Sequence of chain 1.A:
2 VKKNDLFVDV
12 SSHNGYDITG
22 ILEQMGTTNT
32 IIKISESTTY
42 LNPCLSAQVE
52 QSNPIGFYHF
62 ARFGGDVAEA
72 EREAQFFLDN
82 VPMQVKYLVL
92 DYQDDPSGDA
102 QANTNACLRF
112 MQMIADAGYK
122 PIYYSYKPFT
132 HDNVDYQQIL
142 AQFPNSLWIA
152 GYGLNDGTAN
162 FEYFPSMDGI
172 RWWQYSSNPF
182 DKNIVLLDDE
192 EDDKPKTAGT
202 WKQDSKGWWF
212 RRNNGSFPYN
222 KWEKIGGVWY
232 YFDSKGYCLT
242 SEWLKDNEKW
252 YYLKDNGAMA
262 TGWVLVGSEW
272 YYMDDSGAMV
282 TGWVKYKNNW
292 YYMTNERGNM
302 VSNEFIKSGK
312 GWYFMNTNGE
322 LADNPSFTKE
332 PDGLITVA

This protein binds this small molecule.
Small molecule (SMILES): CC(=O)N[C@@H]1[C@@H](O[C@H](C)C=O)[C@H](O[C@@H]2O[C@H](CO)[C@@H](O)[C@H](O)[C@H]2NC(C)=O)[C@@H](CO)O[C@@H]1O

Binding-site contacts:
Ligand atom C11 contacts residue TYR153 of chain 1.A at 3.6 Å (hydrophobic).
Ligand atom C5 contacts residue GLN94 of chain 1.A at 3.8 Å.
Ligand atom C6 contacts residue TYR127 of chain 1.A at 3.7 Å (hydrophobic).
Ligand atom C6 contacts residue TYR127 of chain 1.A at 3.9 Å (hydrophobic).
Ligand atom C7 contacts residue PRO129 of chain 1.A at 3.9 Å (hydrophobic).
Ligand atom O7 contacts residue PRO129 of chain 1.A at 3.1 Å.
Ligand atom C6 contacts residue TYR153 of chain 1.A at 3.9 Å (hydrophobic).
Ligand atom O1 contacts residue ALA1 of chain 1.D at 3.5 Å (h-bond).
Ligand atom C9 contacts residue ALA1 of chain 1.D at 2.4 Å (hydrophobic).
Ligand atom O10 contacts residue ALA1 of chain 1.D at 2.3 Å (h-bond).
Ligand atom C11 contacts residue GLY152 of chain 1.A at 3.8 Å.
Ligand atom O6 contacts residue TYR127 of chain 1.A at 3.6 Å.
Ligand atom C3 contacts residue GLN94 of chain 1.A at 3.9 Å.
Ligand atom O4 contacts residue GLN94 of chain 1.A at 2.9 Å (h-bond).
Ligand atom C8 contacts residue DGN1 of chain 1.E at 3.9 Å.
Ligand atom O3 contacts residue ALA1 of chain 1.D at 3.2 Å (h-bond).
Ligand atom O10 contacts residue GLY152 of chain 1.A at 3.4 Å.
Ligand atom C10 contacts residue ALA1 of chain 1.D at 1.3 Å (hydrophobic).
Ligand atom O6 contacts residue GLN94 of chain 1.A at 3.7 Å.
Ligand atom C6 contacts residue TYR125 of chain 1.A at 3.3 Å (hydrophobic).
Ligand atom C3 contacts residue ALA1 of chain 1.D at 3.5 Å (hydrophobic).
Ligand atom O10 contacts residue TYR153 of chain 1.A at 2.9 Å (h-bond).
Ligand atom N2 contacts residue ALA1 of chain 1.D at 3.2 Å (h-bond).
Ligand atom O6 contacts residue ALA151 of chain 1.A at 3.9 Å.
Ligand atom O5 contacts residue TYR127 of chain 1.A at 3.8 Å.
Ligand atom C2 contacts residue TYR127 of chain 1.A at 3.9 Å (hydrophobic).
Ligand atom C11 contacts residue ALA151 of chain 1.A at 3.6 Å (hydrophobic).
Ligand atom C2 contacts residue ALA1 of chain 1.D at 4.0 Å (hydrophobic).
Ligand atom C4 contacts residue TYR127 of chain 1.A at 4.0 Å (hydrophobic).
Ligand atom C7 contacts residue ALA1 of chain 1.D at 4.0 Å (hydrophobic).
Ligand atom O6 contacts residue TYR125 of chain 1.A at 2.7 Å (h-bond).
Ligand atom C9 contacts residue TYR153 of chain 1.A at 3.8 Å (hydrophobic).
Ligand atom C11 contacts residue ALA1 of chain 1.D at 3.6 Å (hydrophobic).
Ligand atom O7 contacts residue TYR127 of chain 1.A at 3.6 Å.
Ligand atom C4 contacts residue GLN94 of chain 1.A at 3.7 Å.
Ligand atom C10 contacts residue TYR153 of chain 1.A at 3.6 Å (hydrophobic).
Ligand atom O5 contacts residue TYR127 of chain 1.A at 3.9 Å.
Ligand atom C8 contacts residue ALA1 of chain 1.D at 3.9 Å (hydrophobic).
Ligand atom C6 contacts residue ALA151 of chain 1.A at 3.6 Å (hydrophobic).
Ligand atom C5 contacts residue TYR127 of chain 1.A at 3.8 Å (hydrophobic).